Sequence of chain 1.C:
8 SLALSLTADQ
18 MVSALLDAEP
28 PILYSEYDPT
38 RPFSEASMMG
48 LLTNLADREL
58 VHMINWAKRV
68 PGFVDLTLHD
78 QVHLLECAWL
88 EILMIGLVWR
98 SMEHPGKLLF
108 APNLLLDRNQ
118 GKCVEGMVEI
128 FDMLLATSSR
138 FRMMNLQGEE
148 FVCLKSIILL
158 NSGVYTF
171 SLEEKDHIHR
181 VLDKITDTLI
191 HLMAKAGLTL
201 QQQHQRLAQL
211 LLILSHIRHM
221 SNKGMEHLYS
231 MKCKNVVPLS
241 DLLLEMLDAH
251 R

Binding-site contacts:
Ligand atom CG2 contacts residue LEU242 of chain 1.C at 4.0 Å (hydrophobic).
Ligand atom CB contacts residue LEU242 of chain 1.C at 3.9 Å (hydrophobic).
Ligand atom CB contacts residue ILE61 of chain 1.C at 3.8 Å (hydrophobic).
Ligand atom CA contacts residue LEU242 of chain 1.C at 4.3 Å (hydrophobic).
Ligand atom C contacts residue ILE61 of chain 1.C at 4.0 Å (hydrophobic).
Ligand atom CD1 contacts residue LEU75 of chain 1.C at 3.9 Å (hydrophobic).
Ligand atom N contacts residue GLU245 of chain 1.C at 3.8 Å.
Ligand atom CG contacts residue GLU245 of chain 1.C at 4.1 Å.
Ligand atom CG contacts residue ILE61 of chain 1.C at 4.2 Å (hydrophobic).
Ligand atom CD2 contacts residue ILE61 of chain 1.C at 3.8 Å (hydrophobic).
Ligand atom CB contacts residue MET246 of chain 1.C at 4.2 Å (hydrophobic).
Ligand atom CD1 contacts residue ASP241 of chain 1.C at 3.5 Å.
Ligand atom CD2 contacts residue MET246 of chain 1.C at 3.5 Å (hydrophobic).
Ligand atom NE2 contacts residue LEU75 of chain 1.C at 4.3 Å.
Ligand atom N contacts residue GLU245 of chain 1.C at 3.4 Å (salt-bridge).
Ligand atom NZ contacts residue VAL79 of chain 1.C at 3.7 Å.
Ligand atom CD1 contacts residue LEU82 of chain 1.C at 3.7 Å (hydrophobic).
Ligand atom CD2 contacts residue LEU82 of chain 1.C at 3.8 Å (hydrophobic).
Ligand atom CA contacts residue GLU245 of chain 1.C at 3.1 Å.
Ligand atom C contacts residue GLU245 of chain 1.C at 4.0 Å.
Ligand atom O contacts residue ILE61 of chain 1.C at 3.9 Å.
Ligand atom CB contacts residue LEU75 of chain 1.C at 3.9 Å (hydrophobic).
Ligand atom CD1 contacts residue LEU242 of chain 1.C at 3.5 Å (hydrophobic).
Ligand atom C contacts residue LYS65 of chain 1.C at 4.0 Å.
Ligand atom CD1 contacts residue ILE61 of chain 1.C at 3.5 Å (hydrophobic).
Ligand atom C contacts residue GLU245 of chain 1.C at 3.6 Å.
Ligand atom CD1 contacts residue VAL79 of chain 1.C at 3.6 Å (hydrophobic).
Ligand atom N contacts residue ILE61 of chain 1.C at 4.2 Å.
Ligand atom O contacts residue ASN62 of chain 1.C at 4.3 Å.
Ligand atom O contacts residue LYS65 of chain 1.C at 2.8 Å (salt-bridge).
Ligand atom CA contacts residue GLU245 of chain 1.C at 3.7 Å.
Ligand atom CD1 contacts residue LEU242 of chain 1.C at 3.9 Å (hydrophobic).
Ligand atom CD2 contacts residue LEU75 of chain 1.C at 3.8 Å (hydrophobic).
Ligand atom CG1 contacts residue GLU245 of chain 1.C at 4.0 Å.
Ligand atom CB contacts residue GLU245 of chain 1.C at 4.1 Å.
Ligand atom N contacts residue LEU242 of chain 1.C at 3.7 Å.
Ligand atom CD2 contacts residue VAL79 of chain 1.C at 4.3 Å (hydrophobic).
Ligand atom CB contacts residue LEU242 of chain 1.C at 3.9 Å (hydrophobic).
Ligand atom CB contacts residue GLU245 of chain 1.C at 3.7 Å.
Ligand atom N contacts residue GLU245 of chain 1.C at 2.9 Å (salt-bridge).

The protein below binds the small molecule below.
Small molecule (SMILES): CC[C@H](C)[C@H](NC(=O)[C@@H](N)CCCCN)C(=O)N[C@@H](CC(C)C)C(=O)N[C@@H](Cc1cnc[nH]1)C(=O)N[C@@H](C)C(=O)N[C@@H](CC(C)C)C(=O)N[C@@H](CC(C)C)C(=O)N[C@@H](CCC(N)=O)C(=O)N[C@H](C=O)CC(=O)O